Sequence of chain 13.C:
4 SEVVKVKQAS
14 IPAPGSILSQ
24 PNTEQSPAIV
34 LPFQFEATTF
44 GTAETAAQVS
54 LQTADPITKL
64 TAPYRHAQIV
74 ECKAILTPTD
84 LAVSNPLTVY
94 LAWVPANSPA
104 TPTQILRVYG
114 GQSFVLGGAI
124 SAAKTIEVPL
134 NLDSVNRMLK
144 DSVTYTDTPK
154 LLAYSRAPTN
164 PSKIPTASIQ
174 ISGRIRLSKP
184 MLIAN

A protein and the small-molecule ligand that binds it are described below.
Small molecule (SMILES): Nc1ccn([C@@H]2O[C@H](CO[P](=O)(O)O[C@H]3[C@@H](O)[C@H](n4ccc(N)nc4=O)O[C@@H]3CO[P](=O)(O)O[C@H]3[C@@H](O)[C@H](n4ccc(N)nc4=O)O[C@@H]3CO)[C@@H](O)[C@H]2O)c(=O)n1

Binding-site contacts:
Ligand atom O2' contacts residue GLU74 of chain 13.C at 3.2 Å.
Ligand atom P contacts residue LYS10 of chain 13.C at 4.0 Å.
Ligand atom OP1 contacts residue LYS10 of chain 13.C at 4.3 Å.
Ligand atom OP1 contacts residue LYS8 of chain 13.C at 2.6 Å (salt-bridge).
Ligand atom OP1 contacts residue PRO132 of chain 13.C at 3.6 Å.
Ligand atom P contacts residue LYS8 of chain 13.C at 3.0 Å.
Ligand atom C2' contacts residue ASN134 of chain 13.C at 4.3 Å.
Ligand atom O2' contacts residue ASN134 of chain 13.C at 3.2 Å (h-bond).
Ligand atom O2' contacts residue LEU135 of chain 13.C at 4.3 Å.
Ligand atom C2' contacts residue GLU74 of chain 13.C at 4.1 Å.
Ligand atom OP2 contacts residue LYS8 of chain 13.C at 2.9 Å (salt-bridge).
Ligand atom OP2 contacts residue LYS10 of chain 13.C at 2.9 Å.
Ligand atom O3' contacts residue ASN134 of chain 13.C at 4.2 Å.
Ligand atom OP1 contacts residue ASN134 of chain 13.C at 4.2 Å.
Ligand atom O3' contacts residue LYS8 of chain 13.C at 3.8 Å.
Ligand atom O5' contacts residue LYS8 of chain 13.C at 4.5 Å.
Ligand atom C4' contacts residue GLU74 of chain 13.C at 3.9 Å.
Ligand atom O4' contacts residue GLU74 of chain 13.C at 3.7 Å.
Ligand atom C1' contacts residue GLU74 of chain 13.C at 3.8 Å.